Sequence of chain 1.B:
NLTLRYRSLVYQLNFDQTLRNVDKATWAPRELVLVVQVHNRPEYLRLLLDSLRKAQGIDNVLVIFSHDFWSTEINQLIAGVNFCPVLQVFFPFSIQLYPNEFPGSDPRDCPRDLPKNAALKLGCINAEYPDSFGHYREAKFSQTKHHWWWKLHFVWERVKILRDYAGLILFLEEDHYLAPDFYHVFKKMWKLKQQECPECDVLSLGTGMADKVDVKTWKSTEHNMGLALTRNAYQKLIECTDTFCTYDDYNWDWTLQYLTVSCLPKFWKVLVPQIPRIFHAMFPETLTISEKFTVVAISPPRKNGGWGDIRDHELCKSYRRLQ

This protein binds this small molecule.
Small molecule (SMILES): CC(=O)N[C@@H]1[C@@H](O)[C@H](O)[C@@H](CO)O[C@H]1O

Binding-site contacts:
Ligand atom O4 contacts residue ASN158 of chain 1.B at 3.3 Å (h-bond).
Ligand atom C3 contacts residue ASN158 of chain 1.B at 3.9 Å.
Ligand atom C5 contacts residue ASN58 of chain 1.B at 3.7 Å.
Ligand atom C3 contacts residue ASN58 of chain 1.B at 3.8 Å.
Ligand atom C1 contacts residue THR60 of chain 1.B at 3.2 Å.
Ligand atom C5 contacts residue THR60 of chain 1.B at 4.0 Å.
Ligand atom C4 contacts residue ASN58 of chain 1.B at 4.3 Å.
Ligand atom O3 contacts residue ASN158 of chain 1.B at 3.2 Å (h-bond).
Ligand atom C7 contacts residue ASN58 of chain 1.B at 3.6 Å.
Ligand atom C8 contacts residue ASN58 of chain 1.B at 3.9 Å.
Ligand atom C6 contacts residue GLU159 of chain 1.B at 4.2 Å.
Ligand atom O6 contacts residue ARG64 of chain 1.B at 3.5 Å (salt-bridge).
Ligand atom O6 contacts residue GLU159 of chain 1.B at 4.4 Å.
Ligand atom O6 contacts residue LEU61 of chain 1.B at 3.5 Å.
Ligand atom O5 contacts residue THR60 of chain 1.B at 3.9 Å.
Ligand atom C4 contacts residue ASN158 of chain 1.B at 4.2 Å.
Ligand atom C2 contacts residue THR60 of chain 1.B at 4.1 Å.
Ligand atom C1 contacts residue LEU61 of chain 1.B at 3.9 Å (hydrophobic).
Ligand atom N2 contacts residue ASN58 of chain 1.B at 2.7 Å (h-bond).
Ligand atom N2 contacts residue THR60 of chain 1.B at 4.1 Å.
Ligand atom C3 contacts residue THR60 of chain 1.B at 4.2 Å.
Ligand atom O5 contacts residue ASN58 of chain 1.B at 2.4 Å (h-bond).
Ligand atom O5 contacts residue LEU61 of chain 1.B at 3.8 Å.
Ligand atom C6 contacts residue ARG64 of chain 1.B at 4.2 Å.
Ligand atom C1 contacts residue ASN58 of chain 1.B at 1.4 Å.
Ligand atom C2 contacts residue ASN58 of chain 1.B at 2.5 Å.